Sequence of chain 1.J:
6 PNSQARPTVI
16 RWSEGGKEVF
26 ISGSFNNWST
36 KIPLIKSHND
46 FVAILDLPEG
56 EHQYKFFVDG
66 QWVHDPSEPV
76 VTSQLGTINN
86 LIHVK

Binding-site contacts:
Ligand atom C2 contacts residue ASN84 of chain 1.J at 3.3 Å.
Ligand atom O3 contacts residue LYS60 of chain 1.J at 2.8 Å (salt-bridge).
Ligand atom O2 contacts residue GLN79 of chain 1.J at 3.4 Å.
Ligand atom O5 contacts residue TRP67 of chain 1.J at 3.6 Å.
Ligand atom O3 contacts residue THR82 of chain 1.J at 3.2 Å (h-bond).
Ligand atom O3 contacts residue TRP33 of chain 1.J at 3.8 Å.
Ligand atom C6 contacts residue SER27 of chain 1.J at 3.7 Å.
Ligand atom C6 contacts residue TRP67 of chain 1.J at 3.6 Å (hydrophobic).
Ligand atom C3 contacts residue ASN84 of chain 1.J at 4.0 Å.
Ligand atom O2 contacts residue SER78 of chain 1.J at 3.6 Å.
Ligand atom O3 contacts residue LEU80 of chain 1.J at 3.9 Å.
Ligand atom C5 contacts residue TRP33 of chain 1.J at 3.8 Å (hydrophobic).
Ligand atom C5 contacts residue TRP67 of chain 1.J at 3.8 Å (hydrophobic).
Ligand atom C5 contacts residue LEU80 of chain 1.J at 3.9 Å (hydrophobic).
Ligand atom C4 contacts residue TRP33 of chain 1.J at 3.9 Å (hydrophobic).
Ligand atom O6 contacts residue SER27 of chain 1.J at 4.0 Å.
Ligand atom O4 contacts residue LEU80 of chain 1.J at 3.6 Å.
Ligand atom C4 contacts residue TRP67 of chain 1.J at 4.0 Å (hydrophobic).
Ligand atom O2 contacts residue LYS60 of chain 1.J at 3.7 Å.
Ligand atom O6 contacts residue TRP33 of chain 1.J at 2.7 Å (h-bond).
Ligand atom O2 contacts residue LEU80 of chain 1.J at 3.9 Å.
Ligand atom C3 contacts residue THR82 of chain 1.J at 3.2 Å.
Ligand atom O6 contacts residue THR35 of chain 1.J at 3.9 Å.
Ligand atom C1 contacts residue TRP33 of chain 1.J at 3.6 Å (hydrophobic).
Ligand atom O4 contacts residue THR82 of chain 1.J at 3.8 Å.
Ligand atom O5 contacts residue TRP33 of chain 1.J at 3.0 Å (h-bond).
Ligand atom C2 contacts residue TRP67 of chain 1.J at 3.8 Å (hydrophobic).
Ligand atom O3 contacts residue SER78 of chain 1.J at 3.2 Å.
Ligand atom C6 contacts residue TRP33 of chain 1.J at 3.4 Å (hydrophobic).
Ligand atom O2 contacts residue THR82 of chain 1.J at 2.6 Å (h-bond).
Ligand atom C2 contacts residue THR82 of chain 1.J at 3.5 Å.
Ligand atom O3 contacts residue TRP67 of chain 1.J at 3.7 Å.
Ligand atom O6 contacts residue SER34 of chain 1.J at 3.8 Å.
Ligand atom O3 contacts residue ASN84 of chain 1.J at 2.9 Å (h-bond).
Ligand atom O4 contacts residue TRP67 of chain 1.J at 3.6 Å.
Ligand atom O3 contacts residue GLN79 of chain 1.J at 3.4 Å (h-bond).
Ligand atom C2 contacts residue TRP33 of chain 1.J at 3.7 Å (hydrophobic).
Ligand atom O2 contacts residue TRP33 of chain 1.J at 3.7 Å.
Ligand atom O4 contacts residue LYS36 of chain 1.J at 3.3 Å (salt-bridge).
Ligand atom O2 contacts residue ASN84 of chain 1.J at 2.6 Å (h-bond).

This protein binds this small molecule.
Small molecule (SMILES): OC[C@H]1O[C@H](OC[C@H]2O[C@@H]3O[C@H]4[C@H](O)[C@@H](O)[C@@H](O[C@H]5[C@H](O)[C@@H](O)[C@@H](O[C@H]6[C@H](O)[C@@H](O)[C@@H](O[C@H]7[C@H](O)[C@@H](O)[C@@H](O[C@H]8[C@H](O)[C@@H](O)[C@@H](O[C@H]9[C@H](O)[C@@H](O)[C@@H](O[C@H]2[C@H](O)[C@H]3O)O[C@@H]9CO)O[C@@H]8CO)O[C@@H]7CO)O[C@@H]6CO)O[C@@H]5CO)O[C@@H]4CO)[C@H](O)[C@@H](O)[C@@H]1O